Sequence of chain 1.B:
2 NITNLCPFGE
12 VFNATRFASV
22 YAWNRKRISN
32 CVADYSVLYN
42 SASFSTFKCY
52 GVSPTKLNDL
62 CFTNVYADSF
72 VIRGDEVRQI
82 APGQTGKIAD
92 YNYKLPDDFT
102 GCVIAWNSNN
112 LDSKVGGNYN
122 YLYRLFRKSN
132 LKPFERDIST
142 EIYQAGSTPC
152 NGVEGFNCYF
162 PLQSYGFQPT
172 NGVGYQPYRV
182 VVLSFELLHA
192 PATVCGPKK

Binding-site contacts:
Ligand atom C7 contacts residue GLY10 of chain 1.B at 3.9 Å.
Ligand atom C8 contacts residue GLY10 of chain 1.B at 3.9 Å.
Ligand atom C8 contacts residue PHE9 of chain 1.B at 3.9 Å (hydrophobic).
Ligand atom O3 contacts residue VAL38 of chain 1.B at 3.2 Å.
Ligand atom C8 contacts residue LEU39 of chain 1.B at 3.9 Å (hydrophobic).
Ligand atom O5 contacts residue ASN14 of chain 1.B at 2.3 Å (h-bond).
Ligand atom C4 contacts residue ASN14 of chain 1.B at 4.2 Å.
Ligand atom C5 contacts residue ASN14 of chain 1.B at 3.6 Å.
Ligand atom C7 contacts residue ASN14 of chain 1.B at 3.8 Å.
Ligand atom C2 contacts residue ASN14 of chain 1.B at 2.5 Å.
Ligand atom O7 contacts residue GLY10 of chain 1.B at 3.7 Å.
Ligand atom N2 contacts residue ASN14 of chain 1.B at 2.9 Å (h-bond).
Ligand atom C3 contacts residue ASN14 of chain 1.B at 3.8 Å.
Ligand atom O7 contacts residue VAL38 of chain 1.B at 4.4 Å.
Ligand atom C8 contacts residue PHE13 of chain 1.B at 3.8 Å (hydrophobic).
Ligand atom C1 contacts residue ASN14 of chain 1.B at 1.4 Å.
Ligand atom O7 contacts residue ASN14 of chain 1.B at 4.2 Å.

This small molecule binds to this protein.
Small molecule (SMILES): CC(=O)N[C@@H]1[C@@H](O)[C@H](O)[C@@H](CO)O[C@H]1O